Sequence of chain 1.B:
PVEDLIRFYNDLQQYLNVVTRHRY

Binding-site contacts:
Ligand atom C contacts residue ASP4 of chain 1.B at 4.0 Å.
Ligand atom CD contacts residue ARG7 of chain 1.B at 3.8 Å.
Ligand atom C contacts residue ZAB1 of chain 1.C at 1.3 Å.
Ligand atom CG2 contacts residue ARG7 of chain 1.B at 4.2 Å.
Ligand atom OE1 contacts residue ARG7 of chain 1.B at 2.9 Å (salt-bridge).
Ligand atom CD contacts residue PHE8 of chain 1.B at 3.6 Å (hydrophobic).
Ligand atom OG1 contacts residue ARG7 of chain 1.B at 3.0 Å (salt-bridge).
Ligand atom N contacts residue ASP4 of chain 1.B at 3.9 Å.
Ligand atom CB contacts residue ARG7 of chain 1.B at 4.1 Å.
Ligand atom N contacts residue ZAB1 of chain 1.C at 2.9 Å (h-bond).
Ligand atom O contacts residue ASP4 of chain 1.B at 3.6 Å (salt-bridge).
Ligand atom CA contacts residue ASP4 of chain 1.B at 3.4 Å.
Ligand atom CG contacts residue ARG7 of chain 1.B at 4.2 Å.
Ligand atom C contacts residue ASP4 of chain 1.B at 4.4 Å.
Ligand atom C contacts residue ZAB1 of chain 1.C at 4.1 Å.
Ligand atom O contacts residue ZAB1 of chain 1.C at 2.3 Å (h-bond).
Ligand atom CA contacts residue ZAB1 of chain 1.C at 2.5 Å.
Ligand atom N contacts residue ASP4 of chain 1.B at 4.3 Å.
Ligand atom CG contacts residue PHE8 of chain 1.B at 4.0 Å (hydrophobic).
Ligand atom CB contacts residue ASP4 of chain 1.B at 4.4 Å.
Ligand atom CB contacts residue ASP4 of chain 1.B at 4.1 Å.

A protein and the small-molecule ligand that binds it are described below.
Small molecule (SMILES): C[C@@H](O)[C@H](NC(=O)[C@@H]1CCCN1C(=O)[C@H](CCC(N)=O)NC(=O)[C@H](CO)NC(=O)[C@@H]1CCCN1C(=O)CN)C(=O)N[C@@H](Cc1ccc(O)cc1)C(=O)N1CCC[C@H]1C(=O)NCC=O